This protein binds this small molecule.
Small molecule (SMILES): Nc1nc2c(ncn2[C@@H]2O[C@H](CO[P](=O)(O)OP(=O)(O)O)[C@@H](O[P](=O)(O)OP(=O)(O)O)[C@H]2O)c(=O)[nH]1

Sequence of chain 1.C:
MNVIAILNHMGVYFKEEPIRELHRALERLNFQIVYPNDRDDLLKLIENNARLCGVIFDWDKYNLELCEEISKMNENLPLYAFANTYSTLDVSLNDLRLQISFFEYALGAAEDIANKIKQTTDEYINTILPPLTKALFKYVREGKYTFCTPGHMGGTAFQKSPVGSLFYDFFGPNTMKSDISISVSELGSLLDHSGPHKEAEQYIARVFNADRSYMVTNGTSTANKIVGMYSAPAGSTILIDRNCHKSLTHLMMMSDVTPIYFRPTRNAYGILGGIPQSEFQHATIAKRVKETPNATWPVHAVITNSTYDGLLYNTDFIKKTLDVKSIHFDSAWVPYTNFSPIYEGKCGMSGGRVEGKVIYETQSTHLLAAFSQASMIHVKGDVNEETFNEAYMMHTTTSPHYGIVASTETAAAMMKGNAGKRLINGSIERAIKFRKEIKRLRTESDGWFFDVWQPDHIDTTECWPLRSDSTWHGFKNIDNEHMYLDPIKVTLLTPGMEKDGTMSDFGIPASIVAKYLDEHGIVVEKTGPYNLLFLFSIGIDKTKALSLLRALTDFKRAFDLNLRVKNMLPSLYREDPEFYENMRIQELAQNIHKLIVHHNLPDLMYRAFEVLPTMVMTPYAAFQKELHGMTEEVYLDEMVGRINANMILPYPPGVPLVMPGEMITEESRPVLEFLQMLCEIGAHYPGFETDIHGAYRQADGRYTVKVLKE

Sequence of chain 1.A:
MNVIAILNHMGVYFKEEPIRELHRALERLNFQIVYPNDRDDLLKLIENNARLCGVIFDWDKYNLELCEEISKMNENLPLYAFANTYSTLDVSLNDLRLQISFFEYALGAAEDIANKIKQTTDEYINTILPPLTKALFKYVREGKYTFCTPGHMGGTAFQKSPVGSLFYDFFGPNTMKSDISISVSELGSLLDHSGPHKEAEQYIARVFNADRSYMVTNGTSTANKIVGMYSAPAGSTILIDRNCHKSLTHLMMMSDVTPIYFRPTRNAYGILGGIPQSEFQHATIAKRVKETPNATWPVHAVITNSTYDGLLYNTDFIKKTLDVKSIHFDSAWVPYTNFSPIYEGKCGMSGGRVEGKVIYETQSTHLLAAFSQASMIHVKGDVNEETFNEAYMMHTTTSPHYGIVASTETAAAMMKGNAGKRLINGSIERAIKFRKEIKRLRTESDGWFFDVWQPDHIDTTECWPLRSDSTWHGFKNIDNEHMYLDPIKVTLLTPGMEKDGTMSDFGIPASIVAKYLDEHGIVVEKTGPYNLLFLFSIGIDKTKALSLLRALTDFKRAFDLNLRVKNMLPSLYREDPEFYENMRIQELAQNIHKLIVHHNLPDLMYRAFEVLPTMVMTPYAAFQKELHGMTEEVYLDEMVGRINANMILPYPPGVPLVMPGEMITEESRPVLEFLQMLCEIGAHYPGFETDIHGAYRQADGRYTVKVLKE

Binding-site contacts:
Ligand atom C6 contacts residue LEU564 of chain 1.A at 3.5 Å (hydrophobic).
Ligand atom O3B contacts residue ARG565 of chain 1.A at 3.6 Å.
Ligand atom PC contacts residue ARG206 of chain 1.C at 3.8 Å.
Ligand atom O1B contacts residue ARG206 of chain 1.C at 2.6 Å (salt-bridge).
Ligand atom C5 contacts residue ARG97 of chain 1.C at 3.6 Å.
Ligand atom PD contacts residue GLY418 of chain 1.C at 3.8 Å.
Ligand atom O3A contacts residue ARG206 of chain 1.C at 3.8 Å.
Ligand atom O2A contacts residue ARG565 of chain 1.A at 2.9 Å (salt-bridge).
Ligand atom O1A contacts residue ARG585 of chain 1.A at 2.5 Å (salt-bridge).
Ligand atom C5 contacts residue LEU564 of chain 1.A at 3.7 Å (hydrophobic).
Ligand atom N7 contacts residue ARG558 of chain 1.A at 2.9 Å (salt-bridge).
Ligand atom O3D contacts residue LYS417 of chain 1.C at 3.4 Å.
Ligand atom O3' contacts residue ARG206 of chain 1.C at 3.6 Å.
Ligand atom O3A contacts residue ARG565 of chain 1.A at 3.5 Å.
Ligand atom O2D contacts residue ARG206 of chain 1.C at 3.0 Å (salt-bridge).
Ligand atom O2C contacts residue LYS417 of chain 1.C at 3.5 Å.
Ligand atom N1 contacts residue LEU564 of chain 1.A at 3.7 Å.
Ligand atom PA contacts residue ARG585 of chain 1.A at 3.8 Å.
Ligand atom O2A contacts residue LEU564 of chain 1.A at 3.6 Å.
Ligand atom PC contacts residue LYS417 of chain 1.C at 3.6 Å.
Ligand atom N7 contacts residue ARG97 of chain 1.C at 3.4 Å (salt-bridge).
Ligand atom O3D contacts residue GLY418 of chain 1.C at 2.4 Å (h-bond).
Ligand atom C8 contacts residue ARG558 of chain 1.A at 3.8 Å.
Ligand atom O3B contacts residue ARG206 of chain 1.C at 2.7 Å (salt-bridge).
Ligand atom O1D contacts residue GLY418 of chain 1.C at 3.7 Å.
Ligand atom C8 contacts residue ARG97 of chain 1.C at 3.5 Å.
Ligand atom O6 contacts residue ARG558 of chain 1.A at 3.1 Å (salt-bridge).
Ligand atom O3C contacts residue ARG206 of chain 1.C at 3.6 Å.
Ligand atom O2B contacts residue ARG565 of chain 1.A at 3.2 Å (salt-bridge).
Ligand atom O3A contacts residue ASN568 of chain 1.A at 3.3 Å (h-bond).
Ligand atom O4' contacts residue LEU564 of chain 1.A at 3.6 Å.
Ligand atom PB contacts residue ARG206 of chain 1.C at 3.4 Å.
Ligand atom N2 contacts residue ASN568 of chain 1.A at 3.6 Å.
Ligand atom O3C contacts residue LYS417 of chain 1.C at 3.1 Å.
Ligand atom O2A contacts residue ASN568 of chain 1.A at 2.9 Å (h-bond).
Ligand atom O2C contacts residue ARG206 of chain 1.C at 3.2 Å (salt-bridge).
Ligand atom C8 contacts residue LEU562 of chain 1.A at 3.8 Å (hydrophobic).
Ligand atom PA contacts residue ARG565 of chain 1.A at 3.7 Å.
Ligand atom PA contacts residue ASN568 of chain 1.A at 3.7 Å.
Ligand atom O2B contacts residue ARG585 of chain 1.A at 2.6 Å (salt-bridge).